Sequence of chain 4.A:
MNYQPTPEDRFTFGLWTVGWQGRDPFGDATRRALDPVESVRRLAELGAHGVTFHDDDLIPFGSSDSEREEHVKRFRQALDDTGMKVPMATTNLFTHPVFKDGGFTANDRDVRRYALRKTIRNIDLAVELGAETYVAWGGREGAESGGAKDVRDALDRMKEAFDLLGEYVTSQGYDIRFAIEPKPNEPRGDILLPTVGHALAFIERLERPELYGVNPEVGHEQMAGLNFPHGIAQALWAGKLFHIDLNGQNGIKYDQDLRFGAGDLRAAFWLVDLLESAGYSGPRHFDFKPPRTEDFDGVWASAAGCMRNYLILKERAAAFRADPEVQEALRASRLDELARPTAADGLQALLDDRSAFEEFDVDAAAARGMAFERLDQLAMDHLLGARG

Sequence of chain 2.A:
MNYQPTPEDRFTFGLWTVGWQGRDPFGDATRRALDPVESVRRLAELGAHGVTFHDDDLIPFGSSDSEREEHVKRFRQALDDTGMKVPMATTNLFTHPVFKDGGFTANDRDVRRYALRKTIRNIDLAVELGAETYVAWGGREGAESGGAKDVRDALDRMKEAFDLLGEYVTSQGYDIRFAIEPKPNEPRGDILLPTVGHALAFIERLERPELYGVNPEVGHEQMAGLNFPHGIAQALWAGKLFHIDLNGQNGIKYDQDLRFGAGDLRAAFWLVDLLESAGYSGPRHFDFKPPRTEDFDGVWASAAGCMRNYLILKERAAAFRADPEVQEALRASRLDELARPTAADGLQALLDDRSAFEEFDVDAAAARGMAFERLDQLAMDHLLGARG

Binding-site contacts:
Ligand atom O2 contacts residue ASP245 of chain 4.A at 3.0 Å (salt-bridge).
Ligand atom C3 contacts residue CD1 of chain 4.C at 3.5 Å.
Ligand atom C5 contacts residue TRP16 of chain 4.A at 3.3 Å (hydrophobic).
Ligand atom C1 contacts residue HIS54 of chain 4.A at 3.7 Å.
Ligand atom O5 contacts residue HIS54 of chain 4.A at 3.6 Å.
Ligand atom O2 contacts residue GLU181 of chain 4.A at 2.5 Å (salt-bridge).
Ligand atom C3 contacts residue ASP287 of chain 4.A at 3.8 Å.
Ligand atom C5 contacts residue CD1 of chain 4.C at 4.3 Å.
Ligand atom C3 contacts residue GLU181 of chain 4.A at 3.8 Å.
Ligand atom C5 contacts residue HIS54 of chain 4.A at 3.9 Å.
Ligand atom C4 contacts residue ASP287 of chain 4.A at 4.3 Å.
Ligand atom O4 contacts residue PHE26 of chain 2.A at 3.6 Å.
Ligand atom C2 contacts residue CD1 of chain 4.C at 3.4 Å.
Ligand atom O3 contacts residue GLU181 of chain 4.A at 3.2 Å (salt-bridge).
Ligand atom O2 contacts residue CD1 of chain 4.C at 2.3 Å.
Ligand atom O1 contacts residue PHE94 of chain 4.A at 4.0 Å.
Ligand atom C2 contacts residue TRP16 of chain 4.A at 4.3 Å (hydrophobic).
Ligand atom O1 contacts residue TRP137 of chain 4.A at 3.6 Å.
Ligand atom C3 contacts residue TRP137 of chain 4.A at 3.7 Å (hydrophobic).
Ligand atom C2 contacts residue HIS54 of chain 4.A at 4.2 Å.
Ligand atom O1 contacts residue HIS54 of chain 4.A at 2.8 Å (h-bond).
Ligand atom C2 contacts residue ASP287 of chain 4.A at 3.8 Å.
Ligand atom C4 contacts residue HIS54 of chain 4.A at 4.3 Å.
Ligand atom O2 contacts residue TRP16 of chain 4.A at 4.3 Å.
Ligand atom O3 contacts residue HIS220 of chain 4.A at 3.7 Å.
Ligand atom O2 contacts residue ASP287 of chain 4.A at 3.1 Å (salt-bridge).
Ligand atom O5 contacts residue CD1 of chain 4.C at 4.0 Å.
Ligand atom O3 contacts residue CD1 of chain 4.C at 2.5 Å.
Ligand atom C1 contacts residue TRP137 of chain 4.A at 3.7 Å (hydrophobic).
Ligand atom O5 contacts residue TRP16 of chain 4.A at 3.2 Å.
Ligand atom O1 contacts residue THR90 of chain 4.A at 4.3 Å.
Ligand atom O4 contacts residue TRP137 of chain 4.A at 3.6 Å.
Ligand atom C2 contacts residue GLU181 of chain 4.A at 3.3 Å.
Ligand atom C1 contacts residue VAL135 of chain 4.A at 4.3 Å (hydrophobic).
Ligand atom C1 contacts residue GLU181 of chain 4.A at 3.3 Å.
Ligand atom O3 contacts residue ASP287 of chain 4.A at 2.9 Å (salt-bridge).
Ligand atom O5 contacts residue ASP287 of chain 4.A at 3.6 Å (salt-bridge).
Ligand atom C4 contacts residue TRP137 of chain 4.A at 3.6 Å (hydrophobic).
Ligand atom C5 contacts residue ASP287 of chain 4.A at 3.5 Å.
Ligand atom O3 contacts residue GLU217 of chain 4.A at 3.5 Å (salt-bridge).

A protein and the small-molecule ligand that binds it are described below.
Small molecule (SMILES): OC[C@@]1(O)OC[C@H](O)[C@@H]1O